Binding-site contacts:
Ligand atom N47 contacts residue CYS197 of chain 1.A at 3.5 Å.
Ligand atom C48 contacts residue TRP193 of chain 1.A at 3.4 Å (hydrophobic).
Ligand atom C21 contacts residue TRP193 of chain 1.A at 3.9 Å (hydrophobic).
Ligand atom N46 contacts residue ASP171 of chain 1.A at 2.7 Å (salt-bridge).
Ligand atom C26 contacts residue CYS173 of chain 1.A at 3.6 Å (hydrophobic).
Ligand atom N23 contacts residue SER177 of chain 1.A at 3.7 Å.
Ligand atom C21 contacts residue ASP171 of chain 1.A at 3.5 Å.
Ligand atom N46 contacts residue TRP193 of chain 1.A at 3.8 Å.
Ligand atom C45 contacts residue ASN79 of chain 1.A at 3.1 Å.
Ligand atom C29 contacts residue GLY194 of chain 1.A at 3.4 Å.
Ligand atom C24 contacts residue SER177 of chain 1.A at 3.1 Å.
Ligand atom C49 contacts residue TRP193 of chain 1.A at 3.6 Å (hydrophobic).
Ligand atom C21 contacts residue GLY196 of chain 1.A at 3.8 Å.
Ligand atom C30 contacts residue GLN174 of chain 1.A at 3.3 Å.
Ligand atom O32 contacts residue GLY194 of chain 1.A at 3.9 Å.
Ligand atom N47 contacts residue GLY196 of chain 1.A at 2.8 Å (h-bond).
Ligand atom C29 contacts residue TRP193 of chain 1.A at 3.6 Å (hydrophobic).
Ligand atom C28 contacts residue TRP193 of chain 1.A at 3.8 Å (hydrophobic).
Ligand atom N23 contacts residue SER192 of chain 1.A at 3.0 Å (h-bond).
Ligand atom N46 contacts residue SER172 of chain 1.A at 3.0 Å (h-bond).
Ligand atom C47 contacts residue ASN79 of chain 1.A at 3.2 Å.
Ligand atom C25 contacts residue GLN174 of chain 1.A at 3.6 Å.
Ligand atom C1 contacts residue SER192 of chain 1.A at 3.7 Å.
Ligand atom C27 contacts residue CYS173 of chain 1.A at 3.6 Å (hydrophobic).
Ligand atom C29 contacts residue GLY196 of chain 1.A at 3.6 Å.
Ligand atom C7 contacts residue SER192 of chain 1.A at 3.9 Å.
Ligand atom C47 contacts residue THR80 of chain 1.A at 3.4 Å.
Ligand atom C27 contacts residue SER172 of chain 1.A at 3.7 Å.
Ligand atom N47 contacts residue SER172 of chain 1.A at 3.5 Å (h-bond).
Ligand atom C2 contacts residue LEU81 of chain 1.A at 3.8 Å (hydrophobic).
Ligand atom N47 contacts residue ASP171 of chain 1.A at 2.7 Å (salt-bridge).
Ligand atom C21 contacts residue SER172 of chain 1.A at 3.2 Å.
Ligand atom C1 contacts residue LEU81 of chain 1.A at 3.7 Å (hydrophobic).
Ligand atom C28 contacts residue SER172 of chain 1.A at 3.9 Å.
Ligand atom C24 contacts residue GLN174 of chain 1.A at 3.6 Å.
Ligand atom C48 contacts residue THR80 of chain 1.A at 3.9 Å.
Ligand atom O32 contacts residue TRP193 of chain 1.A at 3.5 Å.
Ligand atom N46 contacts residue GLY204 of chain 1.A at 3.3 Å.
Ligand atom O22 contacts residue GLN174 of chain 1.A at 3.4 Å (h-bond).
Ligand atom C2 contacts residue HIS40 of chain 1.A at 3.5 Å.

Sequence of chain 1.A:
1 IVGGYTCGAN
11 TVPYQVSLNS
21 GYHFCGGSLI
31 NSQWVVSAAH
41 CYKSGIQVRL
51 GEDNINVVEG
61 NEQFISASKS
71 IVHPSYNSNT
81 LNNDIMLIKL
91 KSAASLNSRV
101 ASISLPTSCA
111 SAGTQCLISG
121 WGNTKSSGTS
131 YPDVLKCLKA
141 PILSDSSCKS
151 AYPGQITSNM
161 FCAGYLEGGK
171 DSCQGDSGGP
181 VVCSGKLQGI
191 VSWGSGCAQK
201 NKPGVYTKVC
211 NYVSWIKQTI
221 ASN

This small molecule binds to this protein.
Small molecule (SMILES): [H]/N=C(\N)c1ccc(CNC(=O)[C@@H]2CCCN2C(=O)COC2CCCC2)cc1